Sequence of chain 2.A:
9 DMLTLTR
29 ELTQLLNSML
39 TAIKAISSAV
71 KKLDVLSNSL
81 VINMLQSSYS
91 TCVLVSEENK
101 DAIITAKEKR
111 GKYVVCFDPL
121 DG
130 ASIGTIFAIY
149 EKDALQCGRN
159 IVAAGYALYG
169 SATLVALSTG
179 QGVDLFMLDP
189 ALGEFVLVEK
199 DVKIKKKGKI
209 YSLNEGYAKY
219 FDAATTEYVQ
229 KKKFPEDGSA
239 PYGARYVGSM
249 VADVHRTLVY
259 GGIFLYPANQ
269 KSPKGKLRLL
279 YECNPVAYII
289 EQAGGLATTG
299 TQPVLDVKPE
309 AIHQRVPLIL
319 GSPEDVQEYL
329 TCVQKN

This protein binds this small molecule.
Small molecule (SMILES): O=P(O)(O)OC[C@H]1O[C@](O)(COP(=O)(O)O)[C@@H](O)[C@@H]1O

Sequence of chain 3.A:
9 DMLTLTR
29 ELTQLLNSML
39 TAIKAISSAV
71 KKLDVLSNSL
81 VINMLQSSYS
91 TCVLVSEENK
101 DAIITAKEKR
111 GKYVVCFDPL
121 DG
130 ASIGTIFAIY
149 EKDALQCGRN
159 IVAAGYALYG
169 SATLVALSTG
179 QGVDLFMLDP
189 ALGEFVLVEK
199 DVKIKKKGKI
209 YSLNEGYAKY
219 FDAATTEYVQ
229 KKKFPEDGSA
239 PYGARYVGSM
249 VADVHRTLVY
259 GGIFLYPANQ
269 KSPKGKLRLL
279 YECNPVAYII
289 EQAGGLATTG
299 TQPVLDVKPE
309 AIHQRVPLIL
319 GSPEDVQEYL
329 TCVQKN

Binding-site contacts:
Ligand atom O3 contacts residue ASP121 of chain 3.A at 2.9 Å (salt-bridge).
Ligand atom O1P contacts residue ASP118 of chain 3.A at 3.6 Å.
Ligand atom O6P contacts residue ASN212 of chain 3.A at 3.9 Å.
Ligand atom P2 contacts residue TYR264 of chain 3.A at 3.6 Å.
Ligand atom O1P contacts residue GLU280 of chain 3.A at 2.9 Å (salt-bridge).
Ligand atom O6 contacts residue TYR264 of chain 3.A at 3.3 Å.
Ligand atom O5P contacts residue TYR264 of chain 3.A at 2.6 Å (h-bond).
Ligand atom O5P contacts residue TYR215 of chain 3.A at 2.6 Å (h-bond).
Ligand atom O3 contacts residue SER247 of chain 3.A at 3.5 Å.
Ligand atom C4 contacts residue MET248 of chain 3.A at 3.6 Å (hydrophobic).
Ligand atom O4P contacts residue TYR244 of chain 3.A at 2.7 Å (h-bond).
Ligand atom O5 contacts residue LYS274 of chain 3.A at 2.8 Å (salt-bridge).
Ligand atom O4 contacts residue MET248 of chain 3.A at 3.4 Å (h-bond).
Ligand atom C1 contacts residue GLU280 of chain 3.A at 3.8 Å.
Ligand atom O6 contacts residue TYR244 of chain 3.A at 4.0 Å.
Ligand atom O3P contacts residue GLU280 of chain 3.A at 2.9 Å (salt-bridge).
Ligand atom O6P contacts residue ARG243 of chain 2.A at 2.8 Å (salt-bridge).
Ligand atom P2 contacts residue TYR215 of chain 3.A at 3.9 Å.
Ligand atom C6 contacts residue LYS274 of chain 3.A at 3.8 Å.
Ligand atom C3 contacts residue ASP121 of chain 3.A at 3.6 Å.
Ligand atom O1P contacts residue ASP121 of chain 3.A at 3.8 Å.
Ligand atom C6 contacts residue TYR244 of chain 3.A at 3.9 Å (hydrophobic).
Ligand atom P1 contacts residue GLU280 of chain 3.A at 3.5 Å.
Ligand atom O4P contacts residue ARG243 of chain 2.A at 3.8 Å.
Ligand atom C5 contacts residue LYS274 of chain 3.A at 3.7 Å.
Ligand atom P2 contacts residue ARG243 of chain 2.A at 4.0 Å.
Ligand atom O6 contacts residue LYS274 of chain 3.A at 3.2 Å (salt-bridge).
Ligand atom C6 contacts residue GLY246 of chain 3.A at 3.5 Å.
Ligand atom O4P contacts residue TYR264 of chain 3.A at 3.8 Å.
Ligand atom C2 contacts residue LYS274 of chain 3.A at 3.9 Å.
Ligand atom C4 contacts residue GLY246 of chain 3.A at 3.4 Å.
Ligand atom O4P contacts residue ASN212 of chain 3.A at 2.9 Å (h-bond).
Ligand atom O3 contacts residue MET248 of chain 3.A at 2.7 Å (h-bond).
Ligand atom P2 contacts residue ASN212 of chain 3.A at 3.7 Å.
Ligand atom O1 contacts residue LYS274 of chain 3.A at 3.6 Å.
Ligand atom C2 contacts residue ASP121 of chain 3.A at 4.0 Å.
Ligand atom C1 contacts residue ASP121 of chain 3.A at 3.5 Å.
Ligand atom O5P contacts residue ASN212 of chain 3.A at 3.9 Å.
Ligand atom C3 contacts residue MET248 of chain 3.A at 3.5 Å (hydrophobic).
Ligand atom P2 contacts residue TYR244 of chain 3.A at 3.9 Å.